Binding-site contacts:
Ligand atom CD1 contacts residue THR40 of chain 1.B at 3.8 Å.
Ligand atom CE3 contacts residue THR49 of chain 1.B at 3.6 Å.
Ligand atom C contacts residue GLN45 of chain 1.B at 3.7 Å.
Ligand atom O contacts residue VAL48 of chain 1.B at 3.5 Å.
Ligand atom N contacts residue THR49 of chain 1.B at 2.9 Å (h-bond).
Ligand atom CD1 contacts residue PHE38 of chain 1.B at 3.6 Å (hydrophobic).
Ligand atom CD2 contacts residue ILE13 of chain 1.B at 3.6 Å (hydrophobic).
Ligand atom CB contacts residue VAL48 of chain 1.B at 3.7 Å (hydrophobic).
Ligand atom N contacts residue SER39 of chain 1.B at 2.8 Å (h-bond).
Ligand atom CZ3 contacts residue ALA47 of chain 1.B at 3.5 Å (hydrophobic).
Ligand atom CG contacts residue GLY80 of chain 1.B at 3.7 Å.
Ligand atom CD2 contacts residue GLU14 of chain 1.B at 3.8 Å.
Ligand atom O contacts residue SER39 of chain 1.B at 3.1 Å (h-bond).
Ligand atom CB contacts residue THR40 of chain 1.B at 3.8 Å.
Ligand atom CB contacts residue ALA47 of chain 1.B at 3.5 Å (hydrophobic).
Ligand atom O contacts residue MET16 of chain 1.B at 2.9 Å (h-bond).
Ligand atom CA contacts residue SER39 of chain 1.B at 3.4 Å.
Ligand atom O contacts residue GLN45 of chain 1.B at 3.7 Å.
Ligand atom CA contacts residue THR49 of chain 1.B at 3.7 Å.
Ligand atom O contacts residue THR15 of chain 1.B at 3.3 Å.
Ligand atom CB contacts residue SER39 of chain 1.B at 3.5 Å.
Ligand atom CG2 contacts residue THR21 of chain 1.B at 3.7 Å.
Ligand atom C contacts residue SER39 of chain 1.B at 3.5 Å.
Ligand atom CE3 contacts residue ALA47 of chain 1.B at 3.5 Å (hydrophobic).
Ligand atom CB contacts residue ALA41 of chain 1.B at 3.8 Å (hydrophobic).
Ligand atom O contacts residue THR49 of chain 1.B at 3.0 Å (h-bond).
Ligand atom CG1 contacts residue GLN36 of chain 1.B at 3.8 Å.
Ligand atom CB contacts residue THR49 of chain 1.B at 3.6 Å.
Ligand atom CG2 contacts residue THR15 of chain 1.B at 3.5 Å.
Ligand atom CG contacts residue PHE38 of chain 1.B at 3.8 Å (hydrophobic).
Ligand atom CD1 contacts residue ILE50 of chain 1.B at 3.7 Å (hydrophobic).
Ligand atom CD2 contacts residue THR40 of chain 1.B at 3.4 Å.
Ligand atom CD1 contacts residue HIS153 of chain 1.B at 3.7 Å.
Ligand atom O contacts residue ALA41 of chain 1.B at 3.2 Å (h-bond).
Ligand atom O contacts residue PHE38 of chain 1.B at 3.4 Å.
Ligand atom CG contacts residue SER39 of chain 1.B at 3.7 Å.
Ligand atom O contacts residue GLN45 of chain 1.B at 2.9 Å (h-bond).
Ligand atom CZ3 contacts residue ASN70 of chain 1.B at 3.4 Å.
Ligand atom CB contacts residue GLN45 of chain 1.B at 3.7 Å.
Ligand atom CB contacts residue PHE38 of chain 1.B at 3.6 Å (hydrophobic).

Sequence of chain 1.B:
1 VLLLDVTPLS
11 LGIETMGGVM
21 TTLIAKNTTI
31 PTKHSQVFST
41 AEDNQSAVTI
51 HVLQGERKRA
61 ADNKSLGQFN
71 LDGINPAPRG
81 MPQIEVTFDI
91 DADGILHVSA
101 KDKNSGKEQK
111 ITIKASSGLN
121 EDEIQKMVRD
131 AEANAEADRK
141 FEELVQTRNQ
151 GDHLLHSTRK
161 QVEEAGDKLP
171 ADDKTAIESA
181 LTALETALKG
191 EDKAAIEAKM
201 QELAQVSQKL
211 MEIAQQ

This small molecule binds to this protein.
Small molecule (SMILES): CC[C@H](C)[C@H](NC(=O)[C@@H]1CCCN1C(=O)[C@@H](N)CCCN=C(N)N)C(=O)N[C@@H](CC(C)C)C(=O)N[C@@H](CC(C)C)C(=O)N1CCC[C@H]1C(=O)N[C@@H](CC1=CN=C2CC=CC=C12)C(=O)N[C@@H](CCCN=C(N)N)C(N)=O